Binding-site contacts:
Ligand atom C7 contacts residue ASP796 of chain 1.C at 3.5 Å.
Ligand atom O7 contacts residue ASN709 of chain 1.B at 3.7 Å.
Ligand atom C1 contacts residue ASP796 of chain 1.C at 4.4 Å.
Ligand atom C5 contacts residue ASN709 of chain 1.B at 4.3 Å.
Ligand atom N2 contacts residue ASP796 of chain 1.C at 4.1 Å.
Ligand atom C2 contacts residue ASN709 of chain 1.B at 3.9 Å.
Ligand atom C8 contacts residue ASP796 of chain 1.C at 3.6 Å.
Ligand atom O6 contacts residue ASN709 of chain 1.B at 4.4 Å.
Ligand atom O7 contacts residue ASP796 of chain 1.C at 3.5 Å (salt-bridge).
Ligand atom O5 contacts residue ASN709 of chain 1.B at 3.0 Å (h-bond).
Ligand atom C1 contacts residue ASN709 of chain 1.B at 3.3 Å.

Sequence of chain 1.C:
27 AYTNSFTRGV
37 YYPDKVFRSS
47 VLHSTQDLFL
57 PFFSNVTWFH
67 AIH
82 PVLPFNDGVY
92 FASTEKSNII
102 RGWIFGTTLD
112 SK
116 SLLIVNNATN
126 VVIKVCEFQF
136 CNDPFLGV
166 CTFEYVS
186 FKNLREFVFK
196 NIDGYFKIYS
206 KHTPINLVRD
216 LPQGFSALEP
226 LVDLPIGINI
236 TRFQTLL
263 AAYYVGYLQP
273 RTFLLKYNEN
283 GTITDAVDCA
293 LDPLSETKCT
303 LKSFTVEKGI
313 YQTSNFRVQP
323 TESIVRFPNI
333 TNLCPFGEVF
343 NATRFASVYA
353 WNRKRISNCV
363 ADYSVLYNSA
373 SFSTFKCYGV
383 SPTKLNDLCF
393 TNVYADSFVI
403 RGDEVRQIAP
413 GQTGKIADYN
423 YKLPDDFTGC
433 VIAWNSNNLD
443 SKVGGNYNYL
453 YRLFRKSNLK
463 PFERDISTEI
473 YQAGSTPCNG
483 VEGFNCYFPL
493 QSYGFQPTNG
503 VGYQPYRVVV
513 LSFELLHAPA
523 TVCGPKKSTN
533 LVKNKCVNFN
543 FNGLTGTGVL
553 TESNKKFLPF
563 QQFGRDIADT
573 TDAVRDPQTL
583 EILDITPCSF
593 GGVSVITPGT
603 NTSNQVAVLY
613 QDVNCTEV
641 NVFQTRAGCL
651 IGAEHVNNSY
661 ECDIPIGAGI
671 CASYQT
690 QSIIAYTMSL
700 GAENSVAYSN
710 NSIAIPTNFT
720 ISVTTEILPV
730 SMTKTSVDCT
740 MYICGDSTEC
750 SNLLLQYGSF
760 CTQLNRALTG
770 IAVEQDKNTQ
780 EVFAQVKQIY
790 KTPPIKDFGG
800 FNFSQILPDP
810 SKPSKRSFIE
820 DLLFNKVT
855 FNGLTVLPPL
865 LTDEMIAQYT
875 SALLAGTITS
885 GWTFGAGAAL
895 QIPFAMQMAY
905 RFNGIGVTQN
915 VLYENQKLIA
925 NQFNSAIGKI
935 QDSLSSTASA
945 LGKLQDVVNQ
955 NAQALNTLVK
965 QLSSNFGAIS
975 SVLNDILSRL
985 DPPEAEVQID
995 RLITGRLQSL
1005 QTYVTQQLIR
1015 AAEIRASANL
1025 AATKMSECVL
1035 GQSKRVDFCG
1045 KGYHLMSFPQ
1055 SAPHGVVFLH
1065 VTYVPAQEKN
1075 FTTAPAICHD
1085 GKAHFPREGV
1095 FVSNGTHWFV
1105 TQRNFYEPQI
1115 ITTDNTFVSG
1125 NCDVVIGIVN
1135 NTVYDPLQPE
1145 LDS

A small-molecule ligand and the protein it binds are described below.
Small molecule (SMILES): CC(=O)N[C@@H]1[C@@H](O)[C@H](O)[C@@H](CO)O[C@H]1O

Sequence of chain 1.B:
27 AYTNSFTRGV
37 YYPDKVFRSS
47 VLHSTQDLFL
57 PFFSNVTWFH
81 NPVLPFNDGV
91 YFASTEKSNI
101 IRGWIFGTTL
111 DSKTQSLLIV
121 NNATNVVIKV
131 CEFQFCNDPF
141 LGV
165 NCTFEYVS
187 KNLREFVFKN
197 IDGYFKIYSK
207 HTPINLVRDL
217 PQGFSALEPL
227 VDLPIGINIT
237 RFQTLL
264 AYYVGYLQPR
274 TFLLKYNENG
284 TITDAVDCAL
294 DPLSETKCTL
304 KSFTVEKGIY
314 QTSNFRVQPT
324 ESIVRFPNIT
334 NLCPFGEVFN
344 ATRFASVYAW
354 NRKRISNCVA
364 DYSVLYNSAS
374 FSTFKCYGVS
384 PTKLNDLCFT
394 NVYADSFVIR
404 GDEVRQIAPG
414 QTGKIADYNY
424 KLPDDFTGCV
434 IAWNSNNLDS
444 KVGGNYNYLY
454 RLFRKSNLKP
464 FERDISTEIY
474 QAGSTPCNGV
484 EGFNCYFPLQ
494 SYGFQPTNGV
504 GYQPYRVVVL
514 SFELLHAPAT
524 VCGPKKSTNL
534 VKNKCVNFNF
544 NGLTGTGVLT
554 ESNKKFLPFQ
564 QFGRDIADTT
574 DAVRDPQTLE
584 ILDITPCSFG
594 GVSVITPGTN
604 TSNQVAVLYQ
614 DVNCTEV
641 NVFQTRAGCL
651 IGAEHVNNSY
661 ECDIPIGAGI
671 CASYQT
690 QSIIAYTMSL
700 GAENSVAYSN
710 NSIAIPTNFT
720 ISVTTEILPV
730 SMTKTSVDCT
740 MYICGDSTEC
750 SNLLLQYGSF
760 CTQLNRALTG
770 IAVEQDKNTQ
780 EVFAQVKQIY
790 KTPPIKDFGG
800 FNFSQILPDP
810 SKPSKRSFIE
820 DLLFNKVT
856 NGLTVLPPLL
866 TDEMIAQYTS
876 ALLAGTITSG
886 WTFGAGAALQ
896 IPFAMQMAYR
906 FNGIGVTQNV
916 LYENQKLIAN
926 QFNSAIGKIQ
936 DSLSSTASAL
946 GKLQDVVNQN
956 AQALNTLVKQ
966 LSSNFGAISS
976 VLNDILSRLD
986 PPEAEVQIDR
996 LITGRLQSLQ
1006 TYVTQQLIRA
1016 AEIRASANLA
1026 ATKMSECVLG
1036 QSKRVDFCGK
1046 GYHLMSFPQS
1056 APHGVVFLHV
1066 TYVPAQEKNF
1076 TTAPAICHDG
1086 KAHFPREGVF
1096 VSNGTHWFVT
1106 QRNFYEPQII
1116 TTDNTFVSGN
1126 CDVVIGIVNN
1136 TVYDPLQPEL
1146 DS